This protein binds this small molecule.
Small molecule (SMILES): OC[C@H]1O[C@@H](c2c[nH]c(-c3ccccc3)n2)[C@H](O)[C@@H](O)[C@@H]1O

Binding-site contacts:
Ligand atom C6' contacts residue LEU137 of chain 2.A at 3.8 Å (hydrophobic).
Ligand atom O3' contacts residue GLY676 of chain 2.A at 3.2 Å (h-bond).
Ligand atom C6' contacts residue GLY136 of chain 2.A at 3.8 Å.
Ligand atom C5' contacts residue GLY136 of chain 2.A at 3.8 Å.
Ligand atom C7 contacts residue ASN285 of chain 2.A at 3.5 Å.
Ligand atom C6' contacts residue HIS378 of chain 2.A at 3.5 Å.
Ligand atom C8 contacts residue ASN285 of chain 2.A at 3.9 Å.
Ligand atom O4' contacts residue ASN485 of chain 2.A at 3.5 Å (h-bond).
Ligand atom O4' contacts residue GLY676 of chain 2.A at 2.9 Å (h-bond).
Ligand atom O6' contacts residue VAL456 of chain 2.A at 3.9 Å.
Ligand atom C2 contacts residue HIS378 of chain 2.A at 3.3 Å.
Ligand atom C10 contacts residue ASN283 of chain 2.A at 3.3 Å.
Ligand atom C10 contacts residue GLU89 of chain 2.A at 3.3 Å.
Ligand atom N3 contacts residue ASN285 of chain 2.A at 3.3 Å (h-bond).
Ligand atom C4' contacts residue GLY676 of chain 2.A at 3.9 Å.
Ligand atom C2 contacts residue ASN285 of chain 2.A at 3.6 Å.
Ligand atom C9 contacts residue HIS342 of chain 2.A at 3.7 Å.
Ligand atom O5' contacts residue LEU137 of chain 2.A at 3.7 Å.
Ligand atom O3' contacts residue SER675 of chain 2.A at 3.2 Å (h-bond).
Ligand atom O2' contacts residue GLU673 of chain 2.A at 3.2 Å (salt-bridge).
Ligand atom C7 contacts residue HIS342 of chain 2.A at 3.8 Å.
Ligand atom O5' contacts residue HIS378 of chain 2.A at 3.8 Å.
Ligand atom C8 contacts residue HIS342 of chain 2.A at 3.4 Å.
Ligand atom N5 contacts residue LEU137 of chain 2.A at 3.5 Å.
Ligand atom C9 contacts residue ASN283 of chain 2.A at 3.3 Å.
Ligand atom C11 contacts residue ASN285 of chain 2.A at 3.5 Å.
Ligand atom O3' contacts residue ALA674 of chain 2.A at 3.4 Å (h-bond).
Ligand atom O2' contacts residue ASN285 of chain 2.A at 3.1 Å (h-bond).
Ligand atom C2' contacts residue HIS378 of chain 2.A at 3.6 Å.
Ligand atom O6' contacts residue ASN485 of chain 2.A at 2.7 Å (h-bond).
Ligand atom C4 contacts residue ASN285 of chain 2.A at 3.8 Å.
Ligand atom C6 contacts residue ASN285 of chain 2.A at 3.3 Å.
Ligand atom O6' contacts residue LEU140 of chain 2.A at 3.7 Å.
Ligand atom O3' contacts residue GLU673 of chain 2.A at 2.8 Å (salt-bridge).
Ligand atom O4' contacts residue SER675 of chain 2.A at 3.6 Å.
Ligand atom O2' contacts residue TYR574 of chain 2.A at 3.1 Å (h-bond).
Ligand atom C3' contacts residue GLU673 of chain 2.A at 3.5 Å.
Ligand atom C6' contacts residue ASN485 of chain 2.A at 3.4 Å.
Ligand atom O6' contacts residue HIS378 of chain 2.A at 2.8 Å (h-bond).
Ligand atom C5' contacts residue LEU137 of chain 2.A at 3.7 Å (hydrophobic).

Sequence of chain 2.A:
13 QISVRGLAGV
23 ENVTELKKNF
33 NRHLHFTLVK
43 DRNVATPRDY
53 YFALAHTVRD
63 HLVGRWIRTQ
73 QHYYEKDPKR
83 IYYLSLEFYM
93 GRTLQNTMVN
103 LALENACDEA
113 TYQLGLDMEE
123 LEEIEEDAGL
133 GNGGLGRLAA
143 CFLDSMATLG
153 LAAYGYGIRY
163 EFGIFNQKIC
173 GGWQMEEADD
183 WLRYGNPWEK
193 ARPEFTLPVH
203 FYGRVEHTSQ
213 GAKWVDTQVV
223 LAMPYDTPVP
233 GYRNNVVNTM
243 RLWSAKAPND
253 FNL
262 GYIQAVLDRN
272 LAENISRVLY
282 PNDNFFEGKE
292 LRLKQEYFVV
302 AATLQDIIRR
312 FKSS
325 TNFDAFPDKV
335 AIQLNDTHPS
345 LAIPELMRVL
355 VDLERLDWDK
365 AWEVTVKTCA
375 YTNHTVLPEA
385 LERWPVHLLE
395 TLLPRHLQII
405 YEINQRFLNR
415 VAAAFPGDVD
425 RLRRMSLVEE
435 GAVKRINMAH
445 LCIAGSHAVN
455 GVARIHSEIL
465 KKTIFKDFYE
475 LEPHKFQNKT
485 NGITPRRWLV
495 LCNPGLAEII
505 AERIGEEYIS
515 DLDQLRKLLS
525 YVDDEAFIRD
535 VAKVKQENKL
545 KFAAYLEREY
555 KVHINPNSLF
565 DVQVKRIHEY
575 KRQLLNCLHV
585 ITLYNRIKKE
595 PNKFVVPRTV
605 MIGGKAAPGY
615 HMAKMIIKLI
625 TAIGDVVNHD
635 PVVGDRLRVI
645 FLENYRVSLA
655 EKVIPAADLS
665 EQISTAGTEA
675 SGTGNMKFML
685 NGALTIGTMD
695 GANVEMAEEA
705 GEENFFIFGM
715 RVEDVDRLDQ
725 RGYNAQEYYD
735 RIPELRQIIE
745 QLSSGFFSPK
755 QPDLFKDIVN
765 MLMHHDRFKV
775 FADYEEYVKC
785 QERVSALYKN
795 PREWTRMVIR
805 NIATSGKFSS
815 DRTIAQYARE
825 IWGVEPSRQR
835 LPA